Sequence of chain 1.G:
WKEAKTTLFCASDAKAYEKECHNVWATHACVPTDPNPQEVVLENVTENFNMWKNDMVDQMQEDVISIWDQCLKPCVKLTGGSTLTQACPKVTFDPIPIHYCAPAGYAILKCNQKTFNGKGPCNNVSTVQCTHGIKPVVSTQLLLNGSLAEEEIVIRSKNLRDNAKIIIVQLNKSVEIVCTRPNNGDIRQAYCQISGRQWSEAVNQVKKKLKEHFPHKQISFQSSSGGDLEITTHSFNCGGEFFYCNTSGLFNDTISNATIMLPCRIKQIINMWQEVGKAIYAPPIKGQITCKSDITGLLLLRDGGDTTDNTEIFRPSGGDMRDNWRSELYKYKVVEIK

The protein below binds the small molecule below.
Small molecule (SMILES): CC(=O)N[C@@H]1[C@@H](O)[C@H](O)[C@@H](CO)O[C@H]1O

Sequence of chain 1.H:
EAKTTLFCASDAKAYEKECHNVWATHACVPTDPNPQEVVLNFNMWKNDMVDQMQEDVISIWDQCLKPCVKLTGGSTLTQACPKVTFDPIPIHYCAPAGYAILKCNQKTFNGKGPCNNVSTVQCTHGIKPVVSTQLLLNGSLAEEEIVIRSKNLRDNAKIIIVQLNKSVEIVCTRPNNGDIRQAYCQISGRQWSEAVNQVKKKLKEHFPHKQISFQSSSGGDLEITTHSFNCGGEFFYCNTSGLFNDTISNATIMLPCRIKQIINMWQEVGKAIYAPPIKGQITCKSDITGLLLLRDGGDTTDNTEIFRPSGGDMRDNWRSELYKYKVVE

Binding-site contacts:
Ligand atom O5 contacts residue ASN253 of chain 1.H at 2.2 Å (h-bond).
Ligand atom C2 contacts residue SER255 of chain 1.H at 3.4 Å.
Ligand atom C7 contacts residue ASN253 of chain 1.H at 4.2 Å.
Ligand atom C6 contacts residue ASN253 of chain 1.H at 4.5 Å.
Ligand atom O3 contacts residue SER255 of chain 1.H at 4.1 Å.
Ligand atom O7 contacts residue ALA88 of chain 1.G at 4.0 Å.
Ligand atom N2 contacts residue ASN253 of chain 1.H at 3.1 Å (h-bond).
Ligand atom C7 contacts residue SER255 of chain 1.H at 3.6 Å.
Ligand atom C1 contacts residue ASN253 of chain 1.H at 1.4 Å.
Ligand atom C3 contacts residue ASN253 of chain 1.H at 3.9 Å.
Ligand atom C3 contacts residue SER255 of chain 1.H at 4.2 Å.
Ligand atom C5 contacts residue ASN253 of chain 1.H at 3.5 Å.
Ligand atom C8 contacts residue ALA88 of chain 1.G at 3.1 Å (hydrophobic).
Ligand atom N2 contacts residue SER255 of chain 1.H at 3.7 Å.
Ligand atom O6 contacts residue THR240 of chain 1.H at 4.0 Å.
Ligand atom C2 contacts residue ASN253 of chain 1.H at 2.6 Å.
Ligand atom O6 contacts residue ASN253 of chain 1.H at 4.2 Å.
Ligand atom C1 contacts residue SER255 of chain 1.H at 4.4 Å.
Ligand atom C7 contacts residue ALA88 of chain 1.G at 3.9 Å (hydrophobic).
Ligand atom C4 contacts residue ASN253 of chain 1.H at 4.2 Å.
Ligand atom O7 contacts residue SER255 of chain 1.H at 3.4 Å (h-bond).